Sequence of chain 1.H:
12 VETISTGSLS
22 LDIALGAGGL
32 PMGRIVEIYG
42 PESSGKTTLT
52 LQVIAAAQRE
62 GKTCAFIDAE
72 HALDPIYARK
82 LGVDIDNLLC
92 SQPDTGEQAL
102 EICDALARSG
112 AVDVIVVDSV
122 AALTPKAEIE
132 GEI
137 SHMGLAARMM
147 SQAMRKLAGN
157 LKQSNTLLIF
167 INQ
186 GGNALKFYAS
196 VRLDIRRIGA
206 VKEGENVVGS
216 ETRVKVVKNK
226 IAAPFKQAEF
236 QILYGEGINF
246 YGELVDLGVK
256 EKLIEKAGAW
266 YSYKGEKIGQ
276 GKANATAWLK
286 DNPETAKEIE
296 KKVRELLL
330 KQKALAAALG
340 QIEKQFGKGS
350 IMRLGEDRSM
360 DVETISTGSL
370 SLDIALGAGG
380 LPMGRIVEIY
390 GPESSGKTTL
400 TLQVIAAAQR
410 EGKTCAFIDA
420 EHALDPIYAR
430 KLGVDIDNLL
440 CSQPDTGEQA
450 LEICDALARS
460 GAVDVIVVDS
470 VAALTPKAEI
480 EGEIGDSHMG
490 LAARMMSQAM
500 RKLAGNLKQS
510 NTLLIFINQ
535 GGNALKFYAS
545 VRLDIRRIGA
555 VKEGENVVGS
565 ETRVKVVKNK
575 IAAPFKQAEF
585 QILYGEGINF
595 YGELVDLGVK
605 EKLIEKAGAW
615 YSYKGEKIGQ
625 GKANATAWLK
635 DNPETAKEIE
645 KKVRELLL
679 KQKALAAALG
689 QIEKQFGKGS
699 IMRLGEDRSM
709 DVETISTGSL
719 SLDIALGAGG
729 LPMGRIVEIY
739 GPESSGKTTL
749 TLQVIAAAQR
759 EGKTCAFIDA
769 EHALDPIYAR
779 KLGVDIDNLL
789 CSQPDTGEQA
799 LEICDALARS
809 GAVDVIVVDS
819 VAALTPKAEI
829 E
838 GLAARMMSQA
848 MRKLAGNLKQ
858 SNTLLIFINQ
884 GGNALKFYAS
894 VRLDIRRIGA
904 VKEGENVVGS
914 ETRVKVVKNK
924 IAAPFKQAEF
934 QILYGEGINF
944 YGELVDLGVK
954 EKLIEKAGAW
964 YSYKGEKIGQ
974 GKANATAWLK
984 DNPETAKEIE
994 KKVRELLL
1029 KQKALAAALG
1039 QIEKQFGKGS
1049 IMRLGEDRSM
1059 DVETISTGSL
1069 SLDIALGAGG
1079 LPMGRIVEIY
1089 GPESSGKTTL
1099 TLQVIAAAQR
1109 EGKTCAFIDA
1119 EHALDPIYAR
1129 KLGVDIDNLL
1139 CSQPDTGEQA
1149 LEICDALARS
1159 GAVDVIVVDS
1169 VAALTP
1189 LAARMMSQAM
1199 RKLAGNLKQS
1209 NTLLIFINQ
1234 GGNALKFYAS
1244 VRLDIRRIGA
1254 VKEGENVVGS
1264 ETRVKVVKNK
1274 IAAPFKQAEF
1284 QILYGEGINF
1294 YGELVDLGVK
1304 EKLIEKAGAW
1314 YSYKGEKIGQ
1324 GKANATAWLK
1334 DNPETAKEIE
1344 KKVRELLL

Binding-site contacts:
Ligand atom O2B contacts residue LYS745 of chain 1.H at 3.3 Å.
Ligand atom O4' contacts residue THR747 of chain 1.H at 3.6 Å (h-bond).
Ligand atom N3 contacts residue TYR937 of chain 1.H at 4.2 Å.
Ligand atom PB contacts residue LYS745 of chain 1.H at 3.6 Å.
Ligand atom O2G contacts residue GLU741 of chain 1.H at 3.3 Å.
Ligand atom C5' contacts residue SER742 of chain 1.H at 4.0 Å.
Ligand atom O2A contacts residue THR746 of chain 1.H at 3.6 Å.
Ligand atom PA contacts residue THR747 of chain 1.H at 4.1 Å.
Ligand atom C5' contacts residue GLY744 of chain 1.H at 3.6 Å.
Ligand atom N3B contacts residue SER742 of chain 1.H at 4.1 Å.
Ligand atom O2G contacts residue SER742 of chain 1.H at 3.5 Å (h-bond).
Ligand atom O2' contacts residue TYR937 of chain 1.H at 3.6 Å.
Ligand atom O3A contacts residue LYS745 of chain 1.H at 3.6 Å (salt-bridge).
Ligand atom C6 contacts residue ASP773 of chain 1.H at 4.0 Å.
Ligand atom C5' contacts residue SER743 of chain 1.H at 4.1 Å.
Ligand atom O1B contacts residue SER743 of chain 1.H at 3.6 Å.
Ligand atom O3A contacts residue GLY744 of chain 1.H at 3.9 Å.
Ligand atom O5' contacts residue SER743 of chain 1.H at 3.7 Å.
Ligand atom PA contacts residue THR746 of chain 1.H at 3.6 Å.
Ligand atom O3A contacts residue THR746 of chain 1.H at 2.8 Å (h-bond).
Ligand atom O1A contacts residue LYS745 of chain 1.H at 4.1 Å.
Ligand atom C4 contacts residue TYR776 of chain 1.H at 4.1 Å (hydrophobic).
Ligand atom O1B contacts residue LYS745 of chain 1.H at 3.3 Å (salt-bridge).
Ligand atom O1B contacts residue GLU741 of chain 1.H at 3.7 Å.
Ligand atom O1A contacts residue THR746 of chain 1.H at 3.3 Å (h-bond).
Ligand atom O1G contacts residue GLU769 of chain 1.H at 3.5 Å (salt-bridge).
Ligand atom O1A contacts residue GLY744 of chain 1.H at 3.5 Å.
Ligand atom N6 contacts residue ASP773 of chain 1.H at 2.8 Å (salt-bridge).
Ligand atom O2G contacts residue LYS745 of chain 1.H at 3.7 Å.
Ligand atom O1G contacts residue LYS745 of chain 1.H at 3.8 Å.
Ligand atom C5 contacts residue TYR776 of chain 1.H at 4.2 Å (hydrophobic).
Ligand atom O5' contacts residue SER742 of chain 1.H at 3.6 Å.
Ligand atom O5' contacts residue GLY744 of chain 1.H at 3.6 Å (h-bond).
Ligand atom PB contacts residue THR746 of chain 1.H at 3.9 Å.
Ligand atom O2B contacts residue THR746 of chain 1.H at 3.5 Å.
Ligand atom O1A contacts residue THR747 of chain 1.H at 2.8 Å (h-bond).
Ligand atom PB contacts residue SER742 of chain 1.H at 4.1 Å.
Ligand atom O3' contacts residue SER913 of chain 1.H at 3.9 Å.
Ligand atom O1B contacts residue SER742 of chain 1.H at 2.9 Å (h-bond).
Ligand atom O1B contacts residue PRO740 of chain 1.H at 3.9 Å.

This protein binds this small molecule.
Small molecule (SMILES): Nc1ncnc2c1ncn2[C@@H]1O[C@H](CO[P](=O)(O)O[P](=O)(O)NP(=O)(O)O)[C@@H](O)[C@H]1O